Binding-site contacts:
Ligand atom CM2 contacts residue MET224 of chain 18.A at 3.5 Å (hydrophobic).
Ligand atom CM4 contacts residue ALA150 of chain 18.A at 3.7 Å (hydrophobic).
Ligand atom F3 contacts residue VAL176 of chain 18.A at 3.6 Å.
Ligand atom F3 contacts residue ALA150 of chain 18.A at 3.0 Å.
Ligand atom F1 contacts residue MET224 of chain 18.A at 3.7 Å.
Ligand atom C1C contacts residue TYR128 of chain 18.A at 3.3 Å (hydrophobic).
Ligand atom O1 contacts residue MET221 of chain 18.A at 3.7 Å.
Ligand atom N3A contacts residue TYR152 of chain 18.A at 3.5 Å.
Ligand atom C6B contacts residue TYR152 of chain 18.A at 3.6 Å (hydrophobic).
Ligand atom O1A contacts residue ALA24 of chain 18.C at 3.4 Å.
Ligand atom C2C contacts residue TYR128 of chain 18.A at 3.2 Å (hydrophobic).
Ligand atom C3A contacts residue PHE186 of chain 18.A at 3.1 Å (hydrophobic).
Ligand atom N3A contacts residue PHE186 of chain 18.A at 3.1 Å.
Ligand atom C2A contacts residue TYR152 of chain 18.A at 3.5 Å (hydrophobic).
Ligand atom O1A contacts residue PRO174 of chain 18.A at 3.4 Å.
Ligand atom N1A contacts residue PRO174 of chain 18.A at 3.5 Å.
Ligand atom CM6 contacts residue VAL191 of chain 18.A at 3.7 Å (hydrophobic).
Ligand atom N1A contacts residue PHE186 of chain 18.A at 3.5 Å.
Ligand atom C4 contacts residue TYR197 of chain 18.A at 3.7 Å (hydrophobic).
Ligand atom CM4 contacts residue VAL176 of chain 18.A at 3.7 Å (hydrophobic).
Ligand atom C5B contacts residue TYR152 of chain 18.A at 3.4 Å (hydrophobic).
Ligand atom C4 contacts residue LEU106 of chain 18.A at 3.3 Å (hydrophobic).
Ligand atom F1 contacts residue PHE186 of chain 18.A at 3.3 Å.
Ligand atom C3B contacts residue MET224 of chain 18.A at 3.6 Å (hydrophobic).
Ligand atom F2 contacts residue PHE186 of chain 18.A at 3.1 Å.
Ligand atom F3 contacts residue SER175 of chain 18.A at 2.8 Å.
Ligand atom F2 contacts residue VAL176 of chain 18.A at 2.7 Å.
Ligand atom CM4 contacts residue PHE186 of chain 18.A at 3.5 Å (hydrophobic).
Ligand atom O1A contacts residue PHE186 of chain 18.A at 3.4 Å.
Ligand atom CM2 contacts residue TYR128 of chain 18.A at 3.4 Å (hydrophobic).
Ligand atom CM6 contacts residue TYR152 of chain 18.A at 3.4 Å (hydrophobic).
Ligand atom N1A contacts residue ALA24 of chain 18.C at 3.3 Å.
Ligand atom C2A contacts residue PHE186 of chain 18.A at 3.3 Å (hydrophobic).
Ligand atom F3 contacts residue PRO174 of chain 18.A at 3.1 Å.
Ligand atom C1C contacts residue TYR197 of chain 18.A at 3.7 Å (hydrophobic).
Ligand atom C4B contacts residue TYR152 of chain 18.A at 3.6 Å (hydrophobic).
Ligand atom C3 contacts residue LEU106 of chain 18.A at 3.4 Å (hydrophobic).
Ligand atom C3C contacts residue TYR128 of chain 18.A at 3.1 Å (hydrophobic).
Ligand atom F3 contacts residue TYR152 of chain 18.A at 3.6 Å.
Ligand atom CM3 contacts residue ASN219 of chain 18.A at 3.5 Å.

A protein and the small-molecule ligand that binds it are described below.
Small molecule (SMILES): Cc1cc(CCCOc2c(C)cc(-c3noc(C(F)(F)F)n3)cc2C)on1

Sequence of chain 19.C:
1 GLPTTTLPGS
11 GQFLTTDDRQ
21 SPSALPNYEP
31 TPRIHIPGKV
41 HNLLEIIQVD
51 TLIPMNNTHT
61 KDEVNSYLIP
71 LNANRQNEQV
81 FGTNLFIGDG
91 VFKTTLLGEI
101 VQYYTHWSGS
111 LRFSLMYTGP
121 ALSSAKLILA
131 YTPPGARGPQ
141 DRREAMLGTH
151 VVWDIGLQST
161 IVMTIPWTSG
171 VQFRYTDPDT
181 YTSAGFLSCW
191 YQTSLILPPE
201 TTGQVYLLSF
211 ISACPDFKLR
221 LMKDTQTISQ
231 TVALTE

Sequence of chain 18.C:
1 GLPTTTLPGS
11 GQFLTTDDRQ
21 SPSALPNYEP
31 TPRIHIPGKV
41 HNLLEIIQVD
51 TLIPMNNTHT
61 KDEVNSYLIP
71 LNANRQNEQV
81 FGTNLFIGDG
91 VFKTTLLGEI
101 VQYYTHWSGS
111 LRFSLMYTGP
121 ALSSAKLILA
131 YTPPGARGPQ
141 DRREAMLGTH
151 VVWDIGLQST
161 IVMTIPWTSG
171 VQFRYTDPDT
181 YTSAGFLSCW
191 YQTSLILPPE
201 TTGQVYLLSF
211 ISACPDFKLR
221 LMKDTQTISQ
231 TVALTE

Sequence of chain 18.A:
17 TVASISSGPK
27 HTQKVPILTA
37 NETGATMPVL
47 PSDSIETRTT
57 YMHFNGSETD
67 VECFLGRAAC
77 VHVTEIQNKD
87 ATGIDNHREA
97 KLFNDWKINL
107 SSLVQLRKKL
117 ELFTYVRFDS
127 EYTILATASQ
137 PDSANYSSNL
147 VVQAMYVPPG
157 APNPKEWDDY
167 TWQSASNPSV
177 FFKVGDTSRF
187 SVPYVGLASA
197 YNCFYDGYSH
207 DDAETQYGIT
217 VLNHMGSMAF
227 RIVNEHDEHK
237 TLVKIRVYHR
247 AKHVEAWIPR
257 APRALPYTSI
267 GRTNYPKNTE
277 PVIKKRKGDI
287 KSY